Sequence of chain 1.C:
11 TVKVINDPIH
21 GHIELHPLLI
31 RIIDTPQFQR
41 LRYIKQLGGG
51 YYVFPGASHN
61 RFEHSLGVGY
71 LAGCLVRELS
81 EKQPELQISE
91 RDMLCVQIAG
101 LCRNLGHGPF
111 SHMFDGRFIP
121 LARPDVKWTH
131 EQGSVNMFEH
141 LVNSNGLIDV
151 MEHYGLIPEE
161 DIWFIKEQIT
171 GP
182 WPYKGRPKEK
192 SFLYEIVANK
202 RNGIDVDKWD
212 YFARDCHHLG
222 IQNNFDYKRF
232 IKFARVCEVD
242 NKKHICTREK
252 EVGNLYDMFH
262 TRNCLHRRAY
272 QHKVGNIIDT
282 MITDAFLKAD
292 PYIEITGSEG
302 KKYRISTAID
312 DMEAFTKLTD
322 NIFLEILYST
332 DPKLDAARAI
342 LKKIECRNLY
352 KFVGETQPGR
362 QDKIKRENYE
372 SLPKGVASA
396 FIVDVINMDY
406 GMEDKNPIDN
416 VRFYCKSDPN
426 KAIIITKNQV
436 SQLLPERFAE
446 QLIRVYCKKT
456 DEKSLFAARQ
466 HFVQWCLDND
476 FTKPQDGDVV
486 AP

Binding-site contacts:
Ligand atom C5' contacts residue VAL14 of chain 1.F at 3.2 Å (hydrophobic).
Ligand atom C1' contacts residue PHE54 of chain 1.C at 3.5 Å (hydrophobic).
Ligand atom O3' contacts residue ASN16 of chain 1.F at 3.2 Å (h-bond).
Ligand atom O1G contacts residue LYS251 of chain 1.G at 3.1 Å (salt-bridge).
Ligand atom O1A contacts residue ARG230 of chain 1.G at 2.6 Å (salt-bridge).
Ligand atom C4 contacts residue ARG230 of chain 1.G at 3.3 Å.
Ligand atom N7 contacts residue ARG230 of chain 1.G at 3.5 Å (salt-bridge).
Ligand atom O1A contacts residue LYS251 of chain 1.G at 2.6 Å (salt-bridge).
Ligand atom O3B contacts residue MG1 of chain 1.NA at 3.4 Å.
Ligand atom N3 contacts residue ARG230 of chain 1.G at 3.5 Å (salt-bridge).
Ligand atom O6 contacts residue ARG269 of chain 1.C at 3.3 Å.
Ligand atom PG contacts residue MG1 of chain 1.NA at 3.1 Å.
Ligand atom O1G contacts residue ARG249 of chain 1.G at 3.4 Å (salt-bridge).
Ligand atom C3' contacts residue VAL53 of chain 1.C at 3.3 Å (hydrophobic).
Ligand atom C2' contacts residue PHE54 of chain 1.C at 3.4 Å (hydrophobic).
Ligand atom N2 contacts residue HIS22 of chain 1.F at 3.2 Å.
Ligand atom N9 contacts residue PHE54 of chain 1.C at 3.5 Å.
Ligand atom PB contacts residue MG1 of chain 1.NA at 3.2 Å.
Ligand atom O4' contacts residue ARG230 of chain 1.G at 3.1 Å (salt-bridge).
Ligand atom C5' contacts residue DGT1 of chain 1.U at 3.3 Å.
Ligand atom C5 contacts residue ARG230 of chain 1.G at 3.4 Å.
Ligand atom O2B contacts residue MG1 of chain 1.NA at 1.9 Å.
Ligand atom PB contacts residue DGT1 of chain 1.U at 3.3 Å.
Ligand atom O2G contacts residue DGT1 of chain 1.U at 3.0 Å (h-bond).
Ligand atom O1B contacts residue DGT1 of chain 1.U at 3.3 Å.
Ligand atom N2 contacts residue ASP227 of chain 1.G at 3.5 Å (salt-bridge).
Ligand atom O2B contacts residue DGT1 of chain 1.U at 2.5 Å (h-bond).
Ligand atom O3A contacts residue DGT1 of chain 1.U at 3.3 Å (h-bond).
Ligand atom C4' contacts residue VAL14 of chain 1.F at 3.3 Å (hydrophobic).
Ligand atom PA contacts residue LYS251 of chain 1.G at 3.3 Å.
Ligand atom N2 contacts residue ASN16 of chain 1.F at 3.3 Å (h-bond).
Ligand atom O2A contacts residue HIS273 of chain 1.C at 2.8 Å (h-bond).
Ligand atom O3' contacts residue VAL53 of chain 1.C at 2.5 Å (h-bond).
Ligand atom O3B contacts residue LYS274 of chain 1.C at 3.0 Å (salt-bridge).
Ligand atom O1B contacts residue HIS273 of chain 1.C at 3.1 Å.
Ligand atom O3A contacts residue LYS251 of chain 1.G at 2.9 Å (salt-bridge).
Ligand atom O6 contacts residue ASN255 of chain 1.G at 3.4 Å (h-bond).
Ligand atom O2G contacts residue MG1 of chain 1.NA at 2.2 Å.
Ligand atom O2G contacts residue LYS421 of chain 1.G at 2.5 Å (salt-bridge).
Ligand atom O3G contacts residue ARG249 of chain 1.G at 2.4 Å (salt-bridge).

Sequence of chain 1.F:
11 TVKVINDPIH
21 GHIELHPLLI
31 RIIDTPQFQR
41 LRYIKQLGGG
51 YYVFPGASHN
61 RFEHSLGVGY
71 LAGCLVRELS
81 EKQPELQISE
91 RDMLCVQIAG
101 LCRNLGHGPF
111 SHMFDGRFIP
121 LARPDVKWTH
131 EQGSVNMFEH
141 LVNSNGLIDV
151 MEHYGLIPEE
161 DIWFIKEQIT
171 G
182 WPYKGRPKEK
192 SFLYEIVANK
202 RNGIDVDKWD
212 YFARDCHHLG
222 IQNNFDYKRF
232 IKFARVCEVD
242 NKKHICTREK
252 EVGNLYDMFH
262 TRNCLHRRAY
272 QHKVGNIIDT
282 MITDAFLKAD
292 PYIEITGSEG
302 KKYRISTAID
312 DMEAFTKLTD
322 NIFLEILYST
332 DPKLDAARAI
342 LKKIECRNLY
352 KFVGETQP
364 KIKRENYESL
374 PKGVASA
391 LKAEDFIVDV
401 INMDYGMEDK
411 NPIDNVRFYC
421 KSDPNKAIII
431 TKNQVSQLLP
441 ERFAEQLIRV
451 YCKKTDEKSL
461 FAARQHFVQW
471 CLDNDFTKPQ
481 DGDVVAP

Sequence of chain 1.G:
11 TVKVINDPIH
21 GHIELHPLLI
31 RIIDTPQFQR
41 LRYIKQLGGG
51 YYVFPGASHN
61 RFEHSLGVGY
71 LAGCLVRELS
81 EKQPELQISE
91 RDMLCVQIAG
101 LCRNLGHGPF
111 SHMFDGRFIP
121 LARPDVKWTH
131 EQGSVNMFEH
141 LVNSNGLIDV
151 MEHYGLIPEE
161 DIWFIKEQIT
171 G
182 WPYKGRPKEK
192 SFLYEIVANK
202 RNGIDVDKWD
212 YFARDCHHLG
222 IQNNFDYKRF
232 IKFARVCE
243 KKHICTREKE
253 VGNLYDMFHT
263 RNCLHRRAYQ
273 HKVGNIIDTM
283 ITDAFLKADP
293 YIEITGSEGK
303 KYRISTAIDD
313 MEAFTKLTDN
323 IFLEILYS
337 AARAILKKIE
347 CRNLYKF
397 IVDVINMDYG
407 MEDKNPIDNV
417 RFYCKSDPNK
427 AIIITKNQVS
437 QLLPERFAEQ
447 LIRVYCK

The protein below binds the small molecule below.
Small molecule (SMILES): Nc1nc2c(ncn2[C@H]2C[C@H](O)[C@@H](CO[P](=O)(O)O[P](=O)(O)OP(=O)(O)O)O2)c(=O)[nH]1